The small molecule below binds the protein below.
Small molecule (SMILES): Cc1ccncc1NC(=O)Cc1cc(Cl)cc(N[C@H]2CCC[C@@H]2O)c1

Binding-site contacts:
Ligand atom C2 contacts residue ASN142 of chain 1.A at 3.9 Å.
Ligand atom C3 contacts residue GLU166 of chain 1.A at 3.6 Å.
Ligand atom C11 contacts residue GLN189 of chain 1.A at 3.8 Å.
Ligand atom CL contacts residue MET49 of chain 1.A at 3.5 Å.
Ligand atom C4 contacts residue GLU166 of chain 1.A at 3.8 Å.
Ligand atom O contacts residue MET165 of chain 1.A at 3.5 Å.
Ligand atom C2 contacts residue LEU141 of chain 1.A at 3.6 Å (hydrophobic).
Ligand atom C6 contacts residue HIS164 of chain 1.A at 3.9 Å.
Ligand atom C13 contacts residue GLN189 of chain 1.A at 3.8 Å.
Ligand atom CL contacts residue GLN189 of chain 1.A at 3.5 Å.
Ligand atom N1 contacts residue CYS145 of chain 1.A at 3.5 Å (h-bond).
Ligand atom C7 contacts residue HIS164 of chain 1.A at 3.8 Å.
Ligand atom N contacts residue HIS163 of chain 1.A at 2.8 Å (h-bond).
Ligand atom O contacts residue GLU166 of chain 1.A at 3.1 Å (salt-bridge).
Ligand atom C4 contacts residue CYS145 of chain 1.A at 3.8 Å (hydrophobic).
Ligand atom CL contacts residue ASP187 of chain 1.A at 4.0 Å.
Ligand atom C12 contacts residue MET49 of chain 1.A at 3.9 Å (hydrophobic).
Ligand atom C3 contacts residue LEU141 of chain 1.A at 3.9 Å (hydrophobic).
Ligand atom C14 contacts residue SER46 of chain 1.A at 3.7 Å.
Ligand atom N contacts residue SER144 of chain 1.A at 3.7 Å.
Ligand atom N2 contacts residue GLN189 of chain 1.A at 2.9 Å (h-bond).
Ligand atom C1 contacts residue ASN142 of chain 1.A at 4.0 Å.
Ligand atom C12 contacts residue GLN189 of chain 1.A at 3.8 Å.
Ligand atom CL contacts residue MET165 of chain 1.A at 3.8 Å.
Ligand atom N contacts residue GLU166 of chain 1.A at 3.7 Å.
Ligand atom C7 contacts residue HIS41 of chain 1.A at 3.8 Å.
Ligand atom C7 contacts residue CYS145 of chain 1.A at 3.9 Å (hydrophobic).
Ligand atom C14 contacts residue GLN189 of chain 1.A at 3.6 Å.
Ligand atom C3 contacts residue PHE140 of chain 1.A at 3.1 Å (hydrophobic).
Ligand atom CL contacts residue ARG188 of chain 1.A at 3.2 Å.
Ligand atom N contacts residue PHE140 of chain 1.A at 3.5 Å.
Ligand atom C6 contacts residue CYS145 of chain 1.A at 3.9 Å (hydrophobic).
Ligand atom C11 contacts residue MET49 of chain 1.A at 3.9 Å (hydrophobic).
Ligand atom C contacts residue ASN142 of chain 1.A at 3.8 Å.
Ligand atom C10 contacts residue MET49 of chain 1.A at 3.5 Å (hydrophobic).
Ligand atom C15 contacts residue SER46 of chain 1.A at 4.0 Å.
Ligand atom O contacts residue HIS164 of chain 1.A at 4.0 Å.
Ligand atom C4 contacts residue HIS163 of chain 1.A at 3.2 Å.
Ligand atom C2 contacts residue PHE140 of chain 1.A at 3.6 Å (hydrophobic).
Ligand atom C2 contacts residue GLU166 of chain 1.A at 3.6 Å.

Sequence of chain 1.A:
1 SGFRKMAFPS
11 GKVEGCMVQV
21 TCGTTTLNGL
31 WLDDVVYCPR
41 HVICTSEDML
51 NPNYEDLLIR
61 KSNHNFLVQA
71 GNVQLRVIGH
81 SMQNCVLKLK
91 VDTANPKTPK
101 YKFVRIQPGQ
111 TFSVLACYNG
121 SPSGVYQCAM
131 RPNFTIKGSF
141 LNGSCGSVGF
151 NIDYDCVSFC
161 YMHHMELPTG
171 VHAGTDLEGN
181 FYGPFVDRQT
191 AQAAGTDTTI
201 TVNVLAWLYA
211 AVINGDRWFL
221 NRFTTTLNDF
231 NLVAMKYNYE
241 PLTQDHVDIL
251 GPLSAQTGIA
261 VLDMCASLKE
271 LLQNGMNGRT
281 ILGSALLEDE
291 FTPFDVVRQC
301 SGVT